The protein below binds the small molecule below.
Small molecule (SMILES): NC[C@H](N)c1ccc2c(c1)OCCO2

Binding-site contacts:
Ligand atom C2 contacts residue SER168 of chain 1.A at 4.3 Å.
Ligand atom C contacts residue ILE167 of chain 1.A at 3.9 Å (hydrophobic).
Ligand atom N1 contacts residue ILE167 of chain 1.A at 2.9 Å (h-bond).
Ligand atom C3 contacts residue ILE167 of chain 1.A at 3.8 Å (hydrophobic).
Ligand atom C1 contacts residue SER168 of chain 1.A at 3.8 Å.
Ligand atom C6 contacts residue LEU164 of chain 1.A at 4.0 Å (hydrophobic).
Ligand atom C4 contacts residue ARG166 of chain 1.A at 4.3 Å.
Ligand atom C6 contacts residue SER168 of chain 1.A at 4.2 Å.
Ligand atom C5 contacts residue LEU164 of chain 1.A at 4.4 Å (hydrophobic).
Ligand atom C3 contacts residue ARG166 of chain 1.A at 3.7 Å.
Ligand atom C contacts residue SER168 of chain 1.A at 3.7 Å.
Ligand atom O1 contacts residue ILE167 of chain 1.A at 4.4 Å.
Ligand atom C6 contacts residue ILE167 of chain 1.A at 3.8 Å (hydrophobic).
Ligand atom C5 contacts residue ILE167 of chain 1.A at 3.6 Å (hydrophobic).
Ligand atom C2 contacts residue ILE167 of chain 1.A at 4.1 Å (hydrophobic).
Ligand atom C5 contacts residue SER168 of chain 1.A at 4.0 Å.
Ligand atom C9 contacts residue ARG166 of chain 1.A at 3.5 Å.
Ligand atom O contacts residue ILE167 of chain 1.A at 3.8 Å.
Ligand atom C4 contacts residue LEU164 of chain 1.A at 3.9 Å (hydrophobic).
Ligand atom N1 contacts residue SER168 of chain 1.A at 4.1 Å.
Ligand atom O contacts residue ASP165 of chain 1.A at 3.9 Å.
Ligand atom C1 contacts residue ILE167 of chain 1.A at 4.0 Å (hydrophobic).
Ligand atom C4 contacts residue ILE167 of chain 1.A at 3.7 Å (hydrophobic).
Ligand atom N1 contacts residue LEU164 of chain 1.A at 2.8 Å (h-bond).
Ligand atom C2 contacts residue ARG166 of chain 1.A at 3.9 Å.
Ligand atom C8 contacts residue ARG166 of chain 1.A at 3.8 Å.
Ligand atom C7 contacts residue LEU164 of chain 1.A at 4.4 Å (hydrophobic).
Ligand atom O1 contacts residue ARG166 of chain 1.A at 3.5 Å (salt-bridge).
Ligand atom C4 contacts residue SER168 of chain 1.A at 4.5 Å.
Ligand atom N contacts residue LEU164 of chain 1.A at 3.7 Å.
Ligand atom O contacts residue ARG166 of chain 1.A at 3.3 Å.

Sequence of chain 1.A:
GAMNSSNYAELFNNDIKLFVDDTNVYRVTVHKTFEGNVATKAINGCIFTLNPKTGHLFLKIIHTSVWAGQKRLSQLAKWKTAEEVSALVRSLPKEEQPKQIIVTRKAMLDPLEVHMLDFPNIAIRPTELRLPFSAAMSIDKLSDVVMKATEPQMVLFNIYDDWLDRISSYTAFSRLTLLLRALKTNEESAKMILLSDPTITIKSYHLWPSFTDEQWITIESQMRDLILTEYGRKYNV